This protein binds this small molecule.
Small molecule (SMILES): CC(C)CCC[C@@H](C)[C@H]1CC[C@H]2[C@@H]3CC=C4C[C@@H](O)CC[C@]4(C)[C@H]3CC[C@]12C

Sequence of chain 1.A:
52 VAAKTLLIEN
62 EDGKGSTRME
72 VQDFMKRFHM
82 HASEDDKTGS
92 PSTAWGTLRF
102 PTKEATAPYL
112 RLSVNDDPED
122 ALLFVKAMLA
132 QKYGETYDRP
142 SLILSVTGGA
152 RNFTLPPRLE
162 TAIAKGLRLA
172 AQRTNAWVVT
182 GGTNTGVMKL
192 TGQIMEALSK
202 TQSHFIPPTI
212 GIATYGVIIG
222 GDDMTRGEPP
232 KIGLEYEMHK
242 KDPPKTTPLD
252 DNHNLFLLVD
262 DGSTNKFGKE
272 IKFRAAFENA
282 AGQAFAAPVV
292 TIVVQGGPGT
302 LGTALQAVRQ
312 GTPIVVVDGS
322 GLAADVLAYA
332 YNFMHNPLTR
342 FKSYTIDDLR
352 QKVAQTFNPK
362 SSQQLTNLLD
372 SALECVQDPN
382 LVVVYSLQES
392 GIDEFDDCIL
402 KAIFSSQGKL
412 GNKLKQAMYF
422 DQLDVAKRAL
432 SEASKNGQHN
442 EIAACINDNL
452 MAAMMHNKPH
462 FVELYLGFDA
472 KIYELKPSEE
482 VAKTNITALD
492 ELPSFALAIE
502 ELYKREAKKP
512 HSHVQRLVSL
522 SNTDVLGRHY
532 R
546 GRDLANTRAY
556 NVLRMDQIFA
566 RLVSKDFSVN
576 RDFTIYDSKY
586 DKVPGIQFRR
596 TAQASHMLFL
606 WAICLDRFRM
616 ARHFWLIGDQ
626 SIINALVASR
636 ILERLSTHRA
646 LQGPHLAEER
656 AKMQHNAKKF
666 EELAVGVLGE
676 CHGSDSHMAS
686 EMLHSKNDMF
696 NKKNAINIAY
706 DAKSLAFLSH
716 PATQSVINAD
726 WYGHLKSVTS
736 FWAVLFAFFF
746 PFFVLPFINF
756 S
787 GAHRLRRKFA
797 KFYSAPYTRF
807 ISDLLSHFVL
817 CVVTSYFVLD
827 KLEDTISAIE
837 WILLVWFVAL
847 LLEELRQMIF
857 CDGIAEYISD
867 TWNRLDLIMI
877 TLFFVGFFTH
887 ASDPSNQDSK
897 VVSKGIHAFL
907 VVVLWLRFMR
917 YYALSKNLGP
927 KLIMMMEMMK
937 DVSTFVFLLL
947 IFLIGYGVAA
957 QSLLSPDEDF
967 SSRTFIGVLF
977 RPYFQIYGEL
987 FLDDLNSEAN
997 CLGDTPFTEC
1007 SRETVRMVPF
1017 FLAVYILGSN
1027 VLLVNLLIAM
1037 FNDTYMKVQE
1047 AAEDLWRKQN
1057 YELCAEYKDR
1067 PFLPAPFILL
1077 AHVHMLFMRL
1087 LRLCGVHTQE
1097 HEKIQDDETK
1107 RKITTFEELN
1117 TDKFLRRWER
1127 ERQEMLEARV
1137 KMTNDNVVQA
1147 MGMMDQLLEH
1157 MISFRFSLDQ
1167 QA

Sequence of chain 1.C:
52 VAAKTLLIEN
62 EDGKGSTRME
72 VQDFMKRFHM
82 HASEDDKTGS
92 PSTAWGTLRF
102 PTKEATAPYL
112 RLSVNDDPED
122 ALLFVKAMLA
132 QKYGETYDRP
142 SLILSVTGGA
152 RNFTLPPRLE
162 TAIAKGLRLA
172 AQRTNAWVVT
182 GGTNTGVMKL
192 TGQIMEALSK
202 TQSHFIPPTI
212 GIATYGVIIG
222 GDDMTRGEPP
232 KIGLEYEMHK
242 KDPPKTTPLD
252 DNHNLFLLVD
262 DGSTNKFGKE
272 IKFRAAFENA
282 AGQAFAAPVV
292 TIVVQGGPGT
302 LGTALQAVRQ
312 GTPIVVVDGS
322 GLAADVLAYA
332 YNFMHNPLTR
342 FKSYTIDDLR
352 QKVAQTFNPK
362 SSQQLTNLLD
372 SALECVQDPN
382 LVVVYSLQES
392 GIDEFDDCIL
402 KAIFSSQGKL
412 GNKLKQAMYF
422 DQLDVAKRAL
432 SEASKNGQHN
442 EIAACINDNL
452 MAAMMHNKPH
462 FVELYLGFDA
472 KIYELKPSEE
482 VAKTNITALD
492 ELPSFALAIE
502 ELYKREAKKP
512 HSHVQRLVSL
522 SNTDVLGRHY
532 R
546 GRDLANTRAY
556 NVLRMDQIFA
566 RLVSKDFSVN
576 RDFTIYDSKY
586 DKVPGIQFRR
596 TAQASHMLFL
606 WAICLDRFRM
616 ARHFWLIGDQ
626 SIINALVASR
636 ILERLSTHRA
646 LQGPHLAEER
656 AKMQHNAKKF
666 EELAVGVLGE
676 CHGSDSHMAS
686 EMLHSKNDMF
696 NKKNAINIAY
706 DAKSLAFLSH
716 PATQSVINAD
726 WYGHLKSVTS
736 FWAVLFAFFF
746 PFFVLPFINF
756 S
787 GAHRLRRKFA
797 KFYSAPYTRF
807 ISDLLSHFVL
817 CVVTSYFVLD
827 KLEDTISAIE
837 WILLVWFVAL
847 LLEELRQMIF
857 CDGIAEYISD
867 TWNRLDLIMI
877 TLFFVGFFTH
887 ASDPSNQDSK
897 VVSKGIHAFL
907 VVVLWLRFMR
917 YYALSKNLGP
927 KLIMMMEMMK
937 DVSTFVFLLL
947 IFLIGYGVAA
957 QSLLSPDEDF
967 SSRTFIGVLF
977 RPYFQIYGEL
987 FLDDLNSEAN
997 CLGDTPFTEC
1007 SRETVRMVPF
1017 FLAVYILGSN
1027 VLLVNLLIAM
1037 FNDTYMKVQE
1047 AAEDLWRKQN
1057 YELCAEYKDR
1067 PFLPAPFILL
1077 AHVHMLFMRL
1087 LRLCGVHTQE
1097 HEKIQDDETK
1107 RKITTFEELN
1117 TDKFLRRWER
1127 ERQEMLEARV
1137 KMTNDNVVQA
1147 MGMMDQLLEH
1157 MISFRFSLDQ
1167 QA

Binding-site contacts:
Ligand atom C20 contacts residue PHE1016 of chain 1.A at 4.2 Å (hydrophobic).
Ligand atom C22 contacts residue PHE1016 of chain 1.A at 3.7 Å (hydrophobic).
Ligand atom C2 contacts residue GLU1009 of chain 1.A at 3.8 Å.
Ligand atom C19 contacts residue GLU1009 of chain 1.A at 4.4 Å.
Ligand atom C21 contacts residue CLR1 of chain 1.L at 4.1 Å.
Ligand atom C6 contacts residue CLR1 of chain 1.K at 3.8 Å.
Ligand atom C19 contacts residue ARG1012 of chain 1.A at 3.5 Å.
Ligand atom C1 contacts residue CLR1 of chain 1.L at 3.8 Å.
Ligand atom C23 contacts residue PHE1016 of chain 1.A at 4.1 Å (hydrophobic).
Ligand atom C20 contacts residue PHE905 of chain 1.C at 4.5 Å (hydrophobic).
Ligand atom C4 contacts residue CLR1 of chain 1.K at 4.3 Å.
Ligand atom C26 contacts residue PHE1016 of chain 1.A at 4.0 Å (hydrophobic).
Ligand atom C11 contacts residue CLR1 of chain 1.L at 4.2 Å.
Ligand atom C2 contacts residue CLR1 of chain 1.L at 4.0 Å.
Ligand atom C25 contacts residue PHE1016 of chain 1.A at 4.3 Å (hydrophobic).
Ligand atom C7 contacts residue CLR1 of chain 1.K at 4.2 Å.
Ligand atom C26 contacts residue CLR1 of chain 1.L at 4.1 Å.
Ligand atom C12 contacts residue CLR1 of chain 1.L at 3.9 Å.
Ligand atom C18 contacts residue PHE1016 of chain 1.A at 3.9 Å (hydrophobic).
Ligand atom C23 contacts residue CLR1 of chain 1.L at 4.0 Å.
Ligand atom C24 contacts residue PHE1016 of chain 1.A at 4.1 Å (hydrophobic).
Ligand atom C27 contacts residue PHE1016 of chain 1.A at 4.1 Å (hydrophobic).
Ligand atom C21 contacts residue PHE905 of chain 1.C at 3.8 Å (hydrophobic).
Ligand atom C5 contacts residue CLR1 of chain 1.K at 4.2 Å.